This protein binds this small molecule.
Small molecule (SMILES): CC(C)C[C@H](NC(=O)[C@@H](O)[C@H](N)Cc1ccccc1)C(=O)O

Binding-site contacts:
Ligand atom C6 contacts residue LEU402 of chain 2.K at 3.4 Å (hydrophobic).
Ligand atom O2 contacts residue LYS289 of chain 2.K at 3.0 Å (salt-bridge).
Ligand atom C10 contacts residue MET309 of chain 2.K at 3.6 Å (hydrophobic).
Ligand atom C3 contacts residue LYS301 of chain 2.K at 3.7 Å.
Ligand atom C1 contacts residue MN1 of chain 2.NB at 3.0 Å.
Ligand atom O4 contacts residue THR403 of chain 2.K at 3.6 Å.
Ligand atom N2 contacts residue LYS289 of chain 2.K at 2.8 Å (salt-bridge).
Ligand atom C3 contacts residue MN1 of chain 2.MB at 2.8 Å.
Ligand atom C1 contacts residue ASP294 of chain 2.K at 3.5 Å.
Ligand atom C2 contacts residue ASP371 of chain 2.K at 3.6 Å.
Ligand atom O4 contacts residue GLY404 of chain 2.K at 2.9 Å (h-bond).
Ligand atom N2 contacts residue MN1 of chain 2.NB at 2.0 Å.
Ligand atom C3 contacts residue BCT1 of chain 2.PB at 3.8 Å.
Ligand atom N2 contacts residue THR401 of chain 2.K at 3.2 Å (h-bond).
Ligand atom C2 contacts residue MN1 of chain 2.NB at 2.9 Å.
Ligand atom C2 contacts residue MN1 of chain 2.MB at 2.9 Å.
Ligand atom O2 contacts residue GLU373 of chain 2.K at 2.7 Å (salt-bridge).
Ligand atom O2 contacts residue MN1 of chain 2.MB at 2.0 Å.
Ligand atom N2 contacts residue ASP312 of chain 2.K at 2.7 Å (salt-bridge).
Ligand atom O3 contacts residue ASP294 of chain 2.K at 3.3 Å (salt-bridge).
Ligand atom O2 contacts residue ASP294 of chain 2.K at 2.3 Å (salt-bridge).
Ligand atom O3 contacts residue LYS301 of chain 2.K at 2.9 Å (salt-bridge).
Ligand atom C3 contacts residue ASP371 of chain 2.K at 3.0 Å.
Ligand atom C1 contacts residue LYS289 of chain 2.K at 3.8 Å.
Ligand atom O2 contacts residue ASP371 of chain 2.K at 3.1 Å (salt-bridge).
Ligand atom N1 contacts residue ASP371 of chain 2.K at 3.8 Å.
Ligand atom C2 contacts residue BCT1 of chain 2.PB at 3.4 Å.
Ligand atom C16 contacts residue LEU463 of chain 2.K at 3.5 Å (hydrophobic).
Ligand atom O2 contacts residue BCT1 of chain 2.PB at 3.0 Å (h-bond).
Ligand atom C2 contacts residue ASP294 of chain 2.K at 3.3 Å.
Ligand atom O3 contacts residue ASP371 of chain 2.K at 2.5 Å (salt-bridge).
Ligand atom N2 contacts residue ASP294 of chain 2.K at 3.1 Å (salt-bridge).
Ligand atom C6 contacts residue THR401 of chain 2.K at 3.5 Å.
Ligand atom N1 contacts residue BCT1 of chain 2.PB at 3.5 Å (h-bond).
Ligand atom C2 contacts residue LYS289 of chain 2.K at 3.6 Å.
Ligand atom C12 contacts residue GLY404 of chain 2.K at 3.7 Å.
Ligand atom O2 contacts residue MN1 of chain 2.NB at 2.0 Å.
Ligand atom O3 contacts residue MN1 of chain 2.MB at 2.0 Å.
Ligand atom C9 contacts residue MET309 of chain 2.K at 3.6 Å (hydrophobic).
Ligand atom C2 contacts residue LEU402 of chain 2.K at 3.4 Å (hydrophobic).

Sequence of chain 2.K:
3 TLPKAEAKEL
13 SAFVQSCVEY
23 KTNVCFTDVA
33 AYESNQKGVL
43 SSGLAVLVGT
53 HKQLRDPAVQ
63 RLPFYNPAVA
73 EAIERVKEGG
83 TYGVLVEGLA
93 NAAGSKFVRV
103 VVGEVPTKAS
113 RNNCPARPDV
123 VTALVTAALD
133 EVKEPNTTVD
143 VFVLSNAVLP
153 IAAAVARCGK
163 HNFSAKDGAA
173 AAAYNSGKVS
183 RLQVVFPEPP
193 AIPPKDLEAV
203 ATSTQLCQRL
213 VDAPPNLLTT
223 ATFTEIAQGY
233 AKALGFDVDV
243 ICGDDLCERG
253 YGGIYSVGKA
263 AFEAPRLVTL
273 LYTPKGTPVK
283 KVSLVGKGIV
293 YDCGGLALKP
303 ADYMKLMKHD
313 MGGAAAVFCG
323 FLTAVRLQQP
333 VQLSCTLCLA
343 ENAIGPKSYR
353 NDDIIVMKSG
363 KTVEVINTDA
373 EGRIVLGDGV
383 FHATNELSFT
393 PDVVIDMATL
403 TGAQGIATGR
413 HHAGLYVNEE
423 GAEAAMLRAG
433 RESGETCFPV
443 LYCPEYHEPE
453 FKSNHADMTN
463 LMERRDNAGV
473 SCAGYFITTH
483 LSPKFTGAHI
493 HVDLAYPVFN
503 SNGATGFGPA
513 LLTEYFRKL